Sequence of chain 1.A:
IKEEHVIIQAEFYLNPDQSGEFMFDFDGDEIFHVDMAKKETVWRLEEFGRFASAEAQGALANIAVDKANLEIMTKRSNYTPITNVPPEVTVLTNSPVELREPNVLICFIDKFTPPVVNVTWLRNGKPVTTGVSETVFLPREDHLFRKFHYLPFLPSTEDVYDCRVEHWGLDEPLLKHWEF

Sequence of chain 1.B:
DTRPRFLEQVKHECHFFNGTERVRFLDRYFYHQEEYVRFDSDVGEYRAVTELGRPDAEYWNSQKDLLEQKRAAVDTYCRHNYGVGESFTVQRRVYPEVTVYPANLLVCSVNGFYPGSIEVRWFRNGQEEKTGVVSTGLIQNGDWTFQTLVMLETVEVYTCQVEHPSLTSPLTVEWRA

The protein below binds the small molecule below.
Small molecule (SMILES): CC(=O)N[C@@H]1[C@@H](O)[C@H](O)[C@@H](CO)O[C@H]1O

Binding-site contacts:
Ligand atom O7 contacts residue ASN118 of chain 1.A at 3.6 Å (h-bond).
Ligand atom C4 contacts residue ASN118 of chain 1.A at 4.2 Å.
Ligand atom C2 contacts residue ASN118 of chain 1.A at 2.5 Å.
Ligand atom C8 contacts residue VAL116 of chain 1.A at 3.8 Å (hydrophobic).
Ligand atom N2 contacts residue TRP168 of chain 1.A at 4.0 Å.
Ligand atom C1 contacts residue ASN118 of chain 1.A at 1.5 Å.
Ligand atom C3 contacts residue ASN118 of chain 1.A at 3.8 Å.
Ligand atom C8 contacts residue HIS167 of chain 1.A at 4.1 Å.
Ligand atom C8 contacts residue TRP168 of chain 1.A at 3.5 Å (hydrophobic).
Ligand atom N2 contacts residue VAL116 of chain 1.A at 4.5 Å.
Ligand atom N2 contacts residue ASN118 of chain 1.A at 3.1 Å (h-bond).
Ligand atom C8 contacts residue GLU166 of chain 1.A at 4.1 Å.
Ligand atom C7 contacts residue GLU166 of chain 1.A at 4.5 Å.
Ligand atom C8 contacts residue VAL117 of chain 1.A at 4.3 Å (hydrophobic).
Ligand atom C7 contacts residue ASN118 of chain 1.A at 3.5 Å.
Ligand atom C7 contacts residue TRP168 of chain 1.A at 3.5 Å (hydrophobic).
Ligand atom O3 contacts residue ASP2 of chain 1.B at 4.0 Å.
Ligand atom O7 contacts residue HIS167 of chain 1.A at 4.3 Å.
Ligand atom O5 contacts residue ASN118 of chain 1.A at 2.3 Å (h-bond).
Ligand atom O7 contacts residue TRP168 of chain 1.A at 3.9 Å.
Ligand atom C5 contacts residue ASN118 of chain 1.A at 3.7 Å.
Ligand atom O7 contacts residue GLU166 of chain 1.A at 3.8 Å.
Ligand atom O3 contacts residue TRP168 of chain 1.A at 3.9 Å.